A protein and the small-molecule ligand that binds it are described below.
Small molecule (SMILES): CC(=O)N[C@@H]1[C@@H](O)[C@H](O)[C@@H](CO)O[C@H]1O

Binding-site contacts:
Ligand atom N2 contacts residue ASN88 of chain 1.L at 2.6 Å (h-bond).
Ligand atom C7 contacts residue ASN88 of chain 1.L at 2.7 Å.
Ligand atom C6 contacts residue ASN88 of chain 1.L at 4.3 Å.
Ligand atom C1 contacts residue ASN88 of chain 1.L at 1.4 Å.
Ligand atom O6 contacts residue ASN88 of chain 1.L at 4.0 Å.
Ligand atom O5 contacts residue ASN88 of chain 1.L at 2.3 Å (h-bond).
Ligand atom C8 contacts residue ASN88 of chain 1.L at 3.2 Å.
Ligand atom C5 contacts residue ASN88 of chain 1.L at 3.3 Å.
Ligand atom C2 contacts residue ASN88 of chain 1.L at 2.7 Å.
Ligand atom C3 contacts residue ASN88 of chain 1.L at 3.9 Å.
Ligand atom C4 contacts residue ASN88 of chain 1.L at 4.2 Å.
Ligand atom O7 contacts residue ASN88 of chain 1.L at 3.2 Å (h-bond).
Ligand atom C8 contacts residue GLY15 of chain 1.L at 4.1 Å.

Sequence of chain 1.L:
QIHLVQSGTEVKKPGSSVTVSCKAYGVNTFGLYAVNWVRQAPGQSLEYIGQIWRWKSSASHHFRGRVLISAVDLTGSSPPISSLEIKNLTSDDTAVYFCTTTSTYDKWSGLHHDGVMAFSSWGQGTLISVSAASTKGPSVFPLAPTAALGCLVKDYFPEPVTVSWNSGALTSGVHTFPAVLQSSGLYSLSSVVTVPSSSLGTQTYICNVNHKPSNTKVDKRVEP